This small molecule binds to this protein.
Small molecule (SMILES): O=C(O)[C@@H]1CCCN1

Binding-site contacts:
Ligand atom CD contacts residue LEU242 of chain 4.A at 4.3 Å (hydrophobic).
Ligand atom N contacts residue HIS243 of chain 4.A at 3.2 Å (h-bond).
Ligand atom N contacts residue GLU383 of chain 4.A at 3.6 Å (salt-bridge).
Ligand atom O contacts residue TRP88 of chain 1.A at 3.7 Å.
Ligand atom N contacts residue HIS361 of chain 4.A at 4.3 Å.
Ligand atom N contacts residue LEU1 of chain 4.C at 3.6 Å (h-bond).
Ligand atom C contacts residue HIS243 of chain 4.A at 3.9 Å.
Ligand atom CD contacts residue GLU383 of chain 4.A at 3.7 Å.
Ligand atom CA contacts residue GLU383 of chain 4.A at 3.5 Å.
Ligand atom CD contacts residue ARG404 of chain 4.A at 3.7 Å.
Ligand atom CA contacts residue HIS243 of chain 4.A at 3.9 Å.
Ligand atom CG contacts residue HIS243 of chain 4.A at 4.1 Å.
Ligand atom CG contacts residue ARG404 of chain 4.A at 3.4 Å.
Ligand atom CB contacts residue HIS350 of chain 4.A at 3.4 Å.
Ligand atom CB contacts residue HIS243 of chain 4.A at 4.1 Å.
Ligand atom CB contacts residue LEU1 of chain 4.C at 3.2 Å (hydrophobic).
Ligand atom C contacts residue TRP88 of chain 1.A at 4.2 Å (hydrophobic).
Ligand atom C contacts residue LEU1 of chain 4.C at 1.3 Å (hydrophobic).
Ligand atom O contacts residue LEU1 of chain 4.C at 2.3 Å (h-bond).
Ligand atom O contacts residue HIS361 of chain 4.A at 3.6 Å.
Ligand atom CD contacts residue ASP260 of chain 4.A at 3.9 Å.
Ligand atom CA contacts residue LEU1 of chain 4.C at 2.3 Å (hydrophobic).
Ligand atom CB contacts residue GLU383 of chain 4.A at 3.8 Å.
Ligand atom C contacts residue HIS361 of chain 4.A at 3.9 Å.
Ligand atom CD contacts residue HIS243 of chain 4.A at 3.1 Å.
Ligand atom CG contacts residue HIS350 of chain 4.A at 4.1 Å.
Ligand atom O contacts residue HIS243 of chain 4.A at 3.1 Å (h-bond).
Ligand atom CB contacts residue LEU242 of chain 4.A at 4.5 Å (hydrophobic).
Ligand atom CG contacts residue GLU383 of chain 4.A at 3.3 Å.

Sequence of chain 1.A:
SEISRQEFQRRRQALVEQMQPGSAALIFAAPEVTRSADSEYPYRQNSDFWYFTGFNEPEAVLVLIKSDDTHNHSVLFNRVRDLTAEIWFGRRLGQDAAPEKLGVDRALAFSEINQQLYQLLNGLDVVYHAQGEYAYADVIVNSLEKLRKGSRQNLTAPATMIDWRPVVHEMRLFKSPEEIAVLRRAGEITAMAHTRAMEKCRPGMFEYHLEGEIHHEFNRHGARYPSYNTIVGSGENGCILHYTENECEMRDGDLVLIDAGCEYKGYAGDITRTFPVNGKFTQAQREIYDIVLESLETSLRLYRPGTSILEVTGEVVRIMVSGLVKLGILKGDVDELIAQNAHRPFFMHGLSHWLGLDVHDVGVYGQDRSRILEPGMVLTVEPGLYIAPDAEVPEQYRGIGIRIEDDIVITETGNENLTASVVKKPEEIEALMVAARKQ

Sequence of chain 4.A:
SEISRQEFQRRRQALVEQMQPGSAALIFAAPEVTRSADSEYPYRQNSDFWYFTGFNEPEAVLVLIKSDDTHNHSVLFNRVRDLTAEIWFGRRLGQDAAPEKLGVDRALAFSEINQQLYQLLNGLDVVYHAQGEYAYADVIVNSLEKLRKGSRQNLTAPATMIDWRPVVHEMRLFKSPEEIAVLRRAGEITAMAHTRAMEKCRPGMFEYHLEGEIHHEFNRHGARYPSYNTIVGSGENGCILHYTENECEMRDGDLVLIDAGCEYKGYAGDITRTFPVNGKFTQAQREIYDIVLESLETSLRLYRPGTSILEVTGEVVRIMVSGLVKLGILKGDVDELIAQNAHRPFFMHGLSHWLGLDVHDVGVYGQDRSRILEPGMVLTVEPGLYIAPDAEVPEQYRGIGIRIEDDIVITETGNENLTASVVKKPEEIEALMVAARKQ